Binding-site contacts:
Ligand atom N1 contacts residue TRP656 of chain 1.A at 3.6 Å.
Ligand atom C6 contacts residue TRP656 of chain 1.A at 4.0 Å (hydrophobic).
Ligand atom CAU contacts residue ASP683 of chain 1.A at 3.8 Å.
Ligand atom CAS contacts residue ASP807 of chain 1.A at 2.6 Å.
Ligand atom CAC contacts residue ILE806 of chain 1.A at 3.9 Å (hydrophobic).
Ligand atom CAQ contacts residue ILE721 of chain 1.A at 3.5 Å (hydrophobic).
Ligand atom C2 contacts residue SER727 of chain 1.A at 3.6 Å.
Ligand atom N3 contacts residue VAL723 of chain 1.A at 3.8 Å.
Ligand atom C4 contacts residue VAL724 of chain 1.A at 4.0 Å (hydrophobic).
Ligand atom CAA contacts residue MET796 of chain 1.A at 3.9 Å (hydrophobic).
Ligand atom CAR contacts residue ILE721 of chain 1.A at 3.6 Å (hydrophobic).
Ligand atom CAQ contacts residue ASP807 of chain 1.A at 4.0 Å.
Ligand atom CAR contacts residue ASP683 of chain 1.A at 3.8 Å.
Ligand atom CAU contacts residue LEU680 of chain 1.A at 4.0 Å (hydrophobic).
Ligand atom C4 contacts residue ILE673 of chain 1.A at 3.9 Å (hydrophobic).
Ligand atom CAM contacts residue ILE673 of chain 1.A at 3.9 Å (hydrophobic).
Ligand atom NAE contacts residue MET796 of chain 1.A at 3.9 Å.
Ligand atom CAO contacts residue ILE806 of chain 1.A at 4.0 Å (hydrophobic).
Ligand atom NAN contacts residue GLU722 of chain 1.A at 3.2 Å (salt-bridge).
Ligand atom CAC contacts residue THR729 of chain 1.A at 3.8 Å.
Ligand atom C5 contacts residue ILE673 of chain 1.A at 3.8 Å (hydrophobic).
Ligand atom N3 contacts residue VAL724 of chain 1.A at 2.9 Å (h-bond).
Ligand atom CAU contacts residue LYS675 of chain 1.A at 3.2 Å.
Ligand atom NAN contacts residue ILE721 of chain 1.A at 4.1 Å.
Ligand atom C2 contacts residue VAL724 of chain 1.A at 3.2 Å (hydrophobic).
Ligand atom CAP contacts residue ASP807 of chain 1.A at 3.4 Å.
Ligand atom CAU contacts residue ILE721 of chain 1.A at 4.1 Å (hydrophobic).
Ligand atom C6 contacts residue MET796 of chain 1.A at 3.7 Å (hydrophobic).
Ligand atom CAI contacts residue ILE673 of chain 1.A at 3.8 Å (hydrophobic).
Ligand atom CAI contacts residue ILE806 of chain 1.A at 3.9 Å (hydrophobic).
Ligand atom NAT contacts residue LYS675 of chain 1.A at 2.5 Å (salt-bridge).
Ligand atom NAN contacts residue ILE673 of chain 1.A at 3.8 Å.
Ligand atom NAD contacts residue ILE806 of chain 1.A at 3.6 Å.
Ligand atom N1 contacts residue MET796 of chain 1.A at 3.6 Å.
Ligand atom CAM contacts residue ILE806 of chain 1.A at 4.0 Å (hydrophobic).
Ligand atom C2 contacts residue TRP656 of chain 1.A at 3.9 Å (hydrophobic).
Ligand atom NAT contacts residue ASP807 of chain 1.A at 2.5 Å (salt-bridge).
Ligand atom CAU contacts residue ASP807 of chain 1.A at 3.1 Å.
Ligand atom CAR contacts residue ASP807 of chain 1.A at 3.8 Å.
Ligand atom CAS contacts residue LYS675 of chain 1.A at 3.5 Å.

Sequence of chain 1.A:
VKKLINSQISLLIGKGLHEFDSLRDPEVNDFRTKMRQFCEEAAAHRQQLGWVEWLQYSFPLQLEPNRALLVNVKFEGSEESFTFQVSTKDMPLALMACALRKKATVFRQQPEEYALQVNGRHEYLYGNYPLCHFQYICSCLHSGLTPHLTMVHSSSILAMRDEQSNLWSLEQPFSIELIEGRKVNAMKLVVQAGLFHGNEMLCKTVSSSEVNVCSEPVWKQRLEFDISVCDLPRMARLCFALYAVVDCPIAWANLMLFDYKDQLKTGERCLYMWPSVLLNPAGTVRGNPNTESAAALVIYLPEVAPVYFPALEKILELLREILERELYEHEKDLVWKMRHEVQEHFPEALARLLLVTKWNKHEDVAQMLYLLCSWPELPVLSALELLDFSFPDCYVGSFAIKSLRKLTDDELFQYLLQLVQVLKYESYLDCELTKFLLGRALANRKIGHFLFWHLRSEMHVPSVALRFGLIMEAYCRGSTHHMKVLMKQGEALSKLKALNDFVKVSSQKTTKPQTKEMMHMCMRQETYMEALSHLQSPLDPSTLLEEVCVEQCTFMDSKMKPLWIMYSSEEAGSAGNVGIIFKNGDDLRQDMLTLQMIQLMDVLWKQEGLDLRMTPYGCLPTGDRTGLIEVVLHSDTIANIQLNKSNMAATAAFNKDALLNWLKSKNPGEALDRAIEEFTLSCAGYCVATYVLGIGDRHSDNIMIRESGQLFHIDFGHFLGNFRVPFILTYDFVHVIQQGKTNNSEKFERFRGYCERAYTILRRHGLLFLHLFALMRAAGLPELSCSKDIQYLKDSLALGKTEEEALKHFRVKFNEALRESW

The small molecule below binds the protein below.
Small molecule (SMILES): CC(C)n1nc(C#Cc2cccnc2)c2c(N)ncnc21